Sequence of chain 2.A:
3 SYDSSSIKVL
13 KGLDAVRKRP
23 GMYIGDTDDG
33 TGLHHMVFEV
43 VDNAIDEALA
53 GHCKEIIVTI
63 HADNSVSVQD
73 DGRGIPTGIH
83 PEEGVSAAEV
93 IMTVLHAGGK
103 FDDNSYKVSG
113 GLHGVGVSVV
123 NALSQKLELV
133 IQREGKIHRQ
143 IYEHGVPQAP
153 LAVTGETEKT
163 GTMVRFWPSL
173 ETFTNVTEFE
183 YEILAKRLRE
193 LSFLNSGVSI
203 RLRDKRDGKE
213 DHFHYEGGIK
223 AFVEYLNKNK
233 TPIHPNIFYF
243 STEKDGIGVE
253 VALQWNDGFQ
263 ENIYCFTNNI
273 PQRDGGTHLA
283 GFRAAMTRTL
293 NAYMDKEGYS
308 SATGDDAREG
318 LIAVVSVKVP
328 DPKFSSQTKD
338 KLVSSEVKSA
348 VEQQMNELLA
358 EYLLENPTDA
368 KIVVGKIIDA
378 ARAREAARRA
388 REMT

Sequence of chain 1.A:
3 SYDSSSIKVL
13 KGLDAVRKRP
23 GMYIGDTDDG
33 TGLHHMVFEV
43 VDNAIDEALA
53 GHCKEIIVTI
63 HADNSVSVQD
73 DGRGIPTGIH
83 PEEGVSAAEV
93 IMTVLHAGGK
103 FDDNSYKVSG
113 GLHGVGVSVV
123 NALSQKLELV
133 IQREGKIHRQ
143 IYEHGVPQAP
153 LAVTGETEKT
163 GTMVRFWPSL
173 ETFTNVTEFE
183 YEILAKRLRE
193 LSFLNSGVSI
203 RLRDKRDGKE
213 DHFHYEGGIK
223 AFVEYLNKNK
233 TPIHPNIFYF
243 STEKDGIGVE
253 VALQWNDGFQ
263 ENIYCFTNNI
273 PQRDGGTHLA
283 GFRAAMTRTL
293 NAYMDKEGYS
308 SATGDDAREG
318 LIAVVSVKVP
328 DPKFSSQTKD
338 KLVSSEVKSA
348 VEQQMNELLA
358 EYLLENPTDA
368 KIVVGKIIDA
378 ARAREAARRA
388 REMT

Binding-site contacts:
Ligand atom O1B contacts residue LYS102 of chain 2.A at 3.4 Å.
Ligand atom N3B contacts residue HIS115 of chain 2.A at 3.3 Å (h-bond).
Ligand atom C2' contacts residue TYR4 of chain 1.A at 3.1 Å (hydrophobic).
Ligand atom O1G contacts residue GLN334 of chain 2.A at 3.1 Å (h-bond).
Ligand atom N6 contacts residue ASP72 of chain 2.A at 2.8 Å (salt-bridge).
Ligand atom PG contacts residue MG1 of chain 2.C at 3.3 Å.
Ligand atom O2B contacts residue MG1 of chain 2.C at 2.1 Å.
Ligand atom O1A contacts residue ASN45 of chain 2.A at 3.0 Å (h-bond).
Ligand atom O2A contacts residue VAL117 of chain 2.A at 3.4 Å.
Ligand atom O3G contacts residue HIS115 of chain 2.A at 3.1 Å (h-bond).
Ligand atom O2' contacts residue GLY101 of chain 2.A at 3.2 Å (h-bond).
Ligand atom N3B contacts residue LEU114 of chain 2.A at 3.2 Å (h-bond).
Ligand atom C1' contacts residue TYR4 of chain 1.A at 3.3 Å (hydrophobic).
Ligand atom N3 contacts residue TYR4 of chain 1.A at 2.8 Å (h-bond).
Ligand atom O3A contacts residue GLY116 of chain 2.A at 3.4 Å.
Ligand atom O2A contacts residue GLY118 of chain 2.A at 3.2 Å (h-bond).
Ligand atom O2' contacts residue TYR4 of chain 1.A at 2.7 Å (h-bond).
Ligand atom PA contacts residue MG1 of chain 2.C at 3.3 Å.
Ligand atom O3A contacts residue MG1 of chain 2.C at 3.3 Å.
Ligand atom O1A contacts residue MG1 of chain 2.C at 2.2 Å.
Ligand atom O2A contacts residue VAL119 of chain 2.A at 3.0 Å (h-bond).
Ligand atom O3G contacts residue GLY113 of chain 2.A at 3.4 Å.
Ligand atom O1G contacts residue GLY116 of chain 2.A at 3.4 Å (h-bond).
Ligand atom C2 contacts residue TYR108 of chain 2.A at 3.4 Å (hydrophobic).
Ligand atom O4' contacts residue ILE93 of chain 2.A at 3.4 Å.
Ligand atom O1G contacts residue GLY118 of chain 2.A at 2.9 Å (h-bond).
Ligand atom O3G contacts residue LYS336 of chain 2.A at 2.6 Å (salt-bridge).
Ligand atom O1A contacts residue VAL119 of chain 2.A at 3.2 Å (h-bond).
Ligand atom O3G contacts residue LEU114 of chain 2.A at 2.9 Å (h-bond).
Ligand atom O1G contacts residue VAL117 of chain 2.A at 2.8 Å (h-bond).
Ligand atom O3' contacts residue GLY101 of chain 2.A at 3.0 Å (h-bond).
Ligand atom C2 contacts residue GLU49 of chain 2.A at 3.3 Å.
Ligand atom O2B contacts residue LYS102 of chain 2.A at 2.9 Å (salt-bridge).
Ligand atom N7 contacts residue ASN45 of chain 2.A at 3.2 Å.
Ligand atom N3 contacts residue TYR108 of chain 2.A at 3.1 Å (h-bond).
Ligand atom PB contacts residue MG1 of chain 2.C at 3.1 Å.
Ligand atom O2B contacts residue ASN45 of chain 2.A at 3.0 Å (h-bond).
Ligand atom O2G contacts residue MG1 of chain 2.C at 2.0 Å.
Ligand atom O2' contacts residue ILE9 of chain 1.A at 3.4 Å.
Ligand atom N3B contacts residue GLY116 of chain 2.A at 3.0 Å (h-bond).

This protein binds this small molecule.
Small molecule (SMILES): Nc1ncnc2c1ncn2[C@@H]1O[C@H](CO[P](=O)(O)O[P](=O)(O)NP(=O)(O)O)[C@@H](O)[C@H]1O